Sequence of chain 2.B:
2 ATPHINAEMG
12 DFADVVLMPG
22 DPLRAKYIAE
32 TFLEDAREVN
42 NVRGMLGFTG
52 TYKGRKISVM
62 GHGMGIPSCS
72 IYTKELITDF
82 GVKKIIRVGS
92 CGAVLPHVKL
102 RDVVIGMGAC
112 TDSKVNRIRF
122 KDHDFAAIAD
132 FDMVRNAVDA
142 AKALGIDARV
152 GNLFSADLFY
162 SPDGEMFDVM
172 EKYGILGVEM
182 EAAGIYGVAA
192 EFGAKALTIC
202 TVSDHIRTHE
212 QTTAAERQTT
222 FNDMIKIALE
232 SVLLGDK

Binding-site contacts:
Ligand atom O5' contacts residue HIS5 of chain 1.C at 2.7 Å (h-bond).
Ligand atom N7 contacts residue VAL179 of chain 2.B at 3.8 Å.
Ligand atom N6 contacts residue ILE207 of chain 2.B at 3.9 Å.
Ligand atom O4' contacts residue PO41 of chain 2.F at 3.4 Å (h-bond).
Ligand atom O2' contacts residue GLU180 of chain 2.B at 2.8 Å.
Ligand atom C5' contacts residue MET65 of chain 2.B at 3.7 Å (hydrophobic).
Ligand atom N3 contacts residue MET181 of chain 2.B at 3.2 Å.
Ligand atom N3 contacts residue GLU180 of chain 2.B at 3.9 Å.
Ligand atom C4 contacts residue PHE160 of chain 2.B at 3.7 Å (hydrophobic).
Ligand atom C3' contacts residue PO41 of chain 2.F at 3.8 Å.
Ligand atom C3' contacts residue MET181 of chain 2.B at 3.8 Å (hydrophobic).
Ligand atom N1 contacts residue PHE160 of chain 2.B at 3.7 Å.
Ligand atom C2 contacts residue MET181 of chain 2.B at 3.5 Å (hydrophobic).
Ligand atom C4' contacts residue PO41 of chain 2.F at 3.6 Å.
Ligand atom O5' contacts residue PHE160 of chain 2.B at 3.2 Å.
Ligand atom C8 contacts residue CYS92 of chain 2.B at 3.8 Å (hydrophobic).
Ligand atom C2' contacts residue PO41 of chain 2.F at 3.2 Å.
Ligand atom C5 contacts residue VAL179 of chain 2.B at 3.5 Å (hydrophobic).
Ligand atom C5' contacts residue PHE160 of chain 2.B at 3.7 Å (hydrophobic).
Ligand atom N9 contacts residue SER91 of chain 2.B at 3.8 Å.
Ligand atom N7 contacts residue GLY93 of chain 2.B at 3.3 Å (h-bond).
Ligand atom O3' contacts residue PO41 of chain 2.F at 3.1 Å (h-bond).
Ligand atom O4' contacts residue ARG44 of chain 1.C at 3.7 Å.
Ligand atom C2' contacts residue SER91 of chain 2.B at 3.7 Å.
Ligand atom C8 contacts residue SER91 of chain 2.B at 3.8 Å.
Ligand atom N7 contacts residue CYS92 of chain 2.B at 3.7 Å.
Ligand atom C6 contacts residue VAL179 of chain 2.B at 3.9 Å (hydrophobic).
Ligand atom O2' contacts residue GLU182 of chain 2.B at 3.8 Å.
Ligand atom N3 contacts residue PHE160 of chain 2.B at 3.5 Å.
Ligand atom C5 contacts residue PHE160 of chain 2.B at 3.8 Å (hydrophobic).
Ligand atom O2' contacts residue MET181 of chain 2.B at 2.9 Å (h-bond).
Ligand atom C1' contacts residue PO41 of chain 2.F at 3.3 Å.
Ligand atom O4' contacts residue SER91 of chain 2.B at 3.6 Å.
Ligand atom O2' contacts residue SER91 of chain 2.B at 3.9 Å.
Ligand atom C4' contacts residue ARG44 of chain 1.C at 3.7 Å.
Ligand atom C1' contacts residue SER91 of chain 2.B at 3.3 Å.
Ligand atom C2 contacts residue PHE160 of chain 2.B at 3.4 Å (hydrophobic).
Ligand atom O3' contacts residue GLU182 of chain 2.B at 2.8 Å (salt-bridge).
Ligand atom C5' contacts residue HIS5 of chain 1.C at 3.1 Å.
Ligand atom C4 contacts residue VAL179 of chain 2.B at 3.7 Å (hydrophobic).

Sequence of chain 1.C:
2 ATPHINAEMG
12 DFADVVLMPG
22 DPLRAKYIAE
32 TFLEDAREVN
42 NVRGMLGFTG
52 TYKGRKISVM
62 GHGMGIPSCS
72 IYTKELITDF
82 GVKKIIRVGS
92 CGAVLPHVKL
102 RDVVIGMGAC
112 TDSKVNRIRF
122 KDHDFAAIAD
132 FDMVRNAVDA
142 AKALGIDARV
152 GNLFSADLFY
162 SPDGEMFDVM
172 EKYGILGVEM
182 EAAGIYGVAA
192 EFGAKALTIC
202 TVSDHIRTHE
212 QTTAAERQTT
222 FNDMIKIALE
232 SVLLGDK

The protein below binds the small molecule below.
Small molecule (SMILES): Nc1ncnc2c1ncn2[C@@H]1O[C@H](CO)[C@@H](O)[C@@H]1O